The small molecule below binds the protein below.
Small molecule (SMILES): CC(=O)N[C@@H]1[C@@H](O)[C@H](O)[C@@H](CO)O[C@H]1O

Sequence of chain 57.E:
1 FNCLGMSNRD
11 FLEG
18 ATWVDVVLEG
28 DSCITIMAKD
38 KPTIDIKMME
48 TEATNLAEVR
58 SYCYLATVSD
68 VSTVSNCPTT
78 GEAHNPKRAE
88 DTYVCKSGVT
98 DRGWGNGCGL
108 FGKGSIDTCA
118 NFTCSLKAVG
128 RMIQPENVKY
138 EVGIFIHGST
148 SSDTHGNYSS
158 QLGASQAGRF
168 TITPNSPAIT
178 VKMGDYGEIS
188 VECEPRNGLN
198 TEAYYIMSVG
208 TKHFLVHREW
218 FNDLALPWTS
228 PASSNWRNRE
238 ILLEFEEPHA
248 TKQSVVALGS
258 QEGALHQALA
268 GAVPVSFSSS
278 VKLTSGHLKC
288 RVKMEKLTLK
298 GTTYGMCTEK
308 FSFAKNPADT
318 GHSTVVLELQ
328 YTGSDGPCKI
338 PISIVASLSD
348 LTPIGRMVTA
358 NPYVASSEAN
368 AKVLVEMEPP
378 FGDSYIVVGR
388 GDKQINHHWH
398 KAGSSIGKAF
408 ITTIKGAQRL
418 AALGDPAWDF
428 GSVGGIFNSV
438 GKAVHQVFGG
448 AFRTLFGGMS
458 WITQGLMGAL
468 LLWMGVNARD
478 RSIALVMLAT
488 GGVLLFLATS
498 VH

Binding-site contacts:
Ligand atom C7 contacts residue TYR90 of chain 57.E at 4.2 Å (hydrophobic).
Ligand atom C7 contacts residue ASN118 of chain 57.E at 3.3 Å.
Ligand atom C8 contacts residue TYR90 of chain 57.E at 3.6 Å (hydrophobic).
Ligand atom O7 contacts residue ASN118 of chain 57.E at 3.4 Å (h-bond).
Ligand atom C1 contacts residue SER66 of chain 57.E at 4.4 Å.
Ligand atom C8 contacts residue ASN118 of chain 57.E at 4.3 Å.
Ligand atom C2 contacts residue ASN118 of chain 57.E at 2.5 Å.
Ligand atom O5 contacts residue SER66 of chain 57.E at 4.3 Å.
Ligand atom O5 contacts residue THR120 of chain 57.E at 3.7 Å.
Ligand atom C1 contacts residue ASN118 of chain 57.E at 1.4 Å.
Ligand atom O6 contacts residue THR120 of chain 57.E at 3.5 Å (h-bond).
Ligand atom C4 contacts residue ASN118 of chain 57.E at 4.2 Å.
Ligand atom O6 contacts residue PHE119 of chain 57.E at 3.2 Å (h-bond).
Ligand atom N2 contacts residue ASN118 of chain 57.E at 2.9 Å (h-bond).
Ligand atom O7 contacts residue ASP67 of chain 57.E at 4.3 Å.
Ligand atom N2 contacts residue TYR90 of chain 57.E at 4.2 Å.
Ligand atom O5 contacts residue ASN118 of chain 57.E at 2.4 Å (h-bond).
Ligand atom C5 contacts residue ASN118 of chain 57.E at 3.6 Å.
Ligand atom C5 contacts residue THR120 of chain 57.E at 4.5 Å.
Ligand atom O6 contacts residue THR89 of chain 57.E at 3.8 Å.
Ligand atom C8 contacts residue ASP67 of chain 57.E at 4.0 Å.
Ligand atom O7 contacts residue SER66 of chain 57.E at 3.6 Å.
Ligand atom O6 contacts residue ASN118 of chain 57.E at 4.1 Å.
Ligand atom C7 contacts residue ASP67 of chain 57.E at 4.3 Å.
Ligand atom C3 contacts residue ASN118 of chain 57.E at 3.8 Å.
Ligand atom C6 contacts residue THR120 of chain 57.E at 4.0 Å.